Sequence of chain 1.C:
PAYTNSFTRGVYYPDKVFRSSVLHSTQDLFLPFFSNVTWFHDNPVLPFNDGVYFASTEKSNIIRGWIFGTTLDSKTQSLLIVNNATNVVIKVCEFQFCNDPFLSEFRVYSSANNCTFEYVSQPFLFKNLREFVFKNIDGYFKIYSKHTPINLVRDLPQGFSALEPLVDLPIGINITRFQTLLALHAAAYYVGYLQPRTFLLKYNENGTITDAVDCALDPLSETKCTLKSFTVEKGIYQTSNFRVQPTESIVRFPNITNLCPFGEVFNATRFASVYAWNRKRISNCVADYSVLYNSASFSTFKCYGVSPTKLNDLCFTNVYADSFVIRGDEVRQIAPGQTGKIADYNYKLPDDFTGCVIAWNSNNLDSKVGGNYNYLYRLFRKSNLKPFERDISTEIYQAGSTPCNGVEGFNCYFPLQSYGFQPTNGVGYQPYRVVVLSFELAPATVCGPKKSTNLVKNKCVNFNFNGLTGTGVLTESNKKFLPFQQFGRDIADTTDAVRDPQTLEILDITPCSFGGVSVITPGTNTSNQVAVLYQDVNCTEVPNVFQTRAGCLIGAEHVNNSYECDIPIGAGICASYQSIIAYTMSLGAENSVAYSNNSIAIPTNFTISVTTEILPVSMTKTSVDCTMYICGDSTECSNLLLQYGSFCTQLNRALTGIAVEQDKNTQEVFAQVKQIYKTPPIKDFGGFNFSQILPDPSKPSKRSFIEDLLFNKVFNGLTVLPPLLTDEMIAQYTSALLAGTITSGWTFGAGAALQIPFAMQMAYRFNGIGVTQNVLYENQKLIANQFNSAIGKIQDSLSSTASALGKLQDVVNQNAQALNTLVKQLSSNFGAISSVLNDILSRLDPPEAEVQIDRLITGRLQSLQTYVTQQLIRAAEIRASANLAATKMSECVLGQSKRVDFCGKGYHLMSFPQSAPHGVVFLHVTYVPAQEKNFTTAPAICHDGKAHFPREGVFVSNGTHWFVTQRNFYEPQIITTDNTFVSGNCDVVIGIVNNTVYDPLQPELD

The small molecule below binds the protein below.
Small molecule (SMILES): CC(=O)N[C@@H]1[C@@H](O)[C@H](O)[C@@H](CO)O[C@H]1O

Binding-site contacts:
Ligand atom C8 contacts residue ASN318 of chain 1.C at 4.3 Å.
Ligand atom C8 contacts residue PHE313 of chain 1.C at 3.6 Å (hydrophobic).
Ligand atom O4 contacts residue SER346 of chain 1.C at 4.5 Å.
Ligand atom C3 contacts residue ASN318 of chain 1.C at 3.8 Å.
Ligand atom O7 contacts residue GLY314 of chain 1.C at 3.5 Å.
Ligand atom C2 contacts residue ASN318 of chain 1.C at 2.5 Å.
Ligand atom C7 contacts residue ASN318 of chain 1.C at 3.1 Å.
Ligand atom C8 contacts residue GLY314 of chain 1.C at 3.5 Å.
Ligand atom C8 contacts residue PHE317 of chain 1.C at 3.8 Å (hydrophobic).
Ligand atom N2 contacts residue ASN318 of chain 1.C at 2.9 Å (h-bond).
Ligand atom C5 contacts residue ASN318 of chain 1.C at 3.7 Å.
Ligand atom O5 contacts residue ASN318 of chain 1.C at 2.4 Å (h-bond).
Ligand atom O7 contacts residue ASN318 of chain 1.C at 3.0 Å (h-bond).
Ligand atom C4 contacts residue ASN318 of chain 1.C at 4.2 Å.
Ligand atom C7 contacts residue PHE317 of chain 1.C at 4.4 Å (hydrophobic).
Ligand atom C7 contacts residue GLY314 of chain 1.C at 4.0 Å.
Ligand atom C1 contacts residue ASN318 of chain 1.C at 1.4 Å.